Sequence of chain 1.A:
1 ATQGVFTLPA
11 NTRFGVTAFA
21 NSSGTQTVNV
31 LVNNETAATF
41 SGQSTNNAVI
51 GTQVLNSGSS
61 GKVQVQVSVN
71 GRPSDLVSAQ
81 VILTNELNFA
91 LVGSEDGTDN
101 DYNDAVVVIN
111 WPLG

Binding-site contacts:
Ligand atom O3 contacts residue CA1 of chain 1.H at 2.5 Å.
Ligand atom C6 contacts residue THR45 of chain 1.B at 3.8 Å.
Ligand atom C2 contacts residue CA1 of chain 1.H at 3.3 Å.
Ligand atom O2 contacts residue ASP104 of chain 1.B at 3.3 Å (salt-bridge).
Ligand atom C8 contacts residue SER23 of chain 1.B at 2.9 Å.
Ligand atom C3 contacts residue ASP99 of chain 1.B at 3.2 Å.
Ligand atom O4 contacts residue ASN21 of chain 1.B at 3.2 Å (h-bond).
Ligand atom C6 contacts residue SER23 of chain 1.B at 3.6 Å.
Ligand atom C1 contacts residue SER23 of chain 1.B at 3.7 Å.
Ligand atom C4 contacts residue CA1 of chain 1.I at 3.4 Å.
Ligand atom O2 contacts residue GLU95 of chain 1.B at 3.5 Å (salt-bridge).
Ligand atom C1 contacts residue SER22 of chain 1.B at 3.3 Å.
Ligand atom O3 contacts residue ASP99 of chain 1.B at 2.4 Å (salt-bridge).
Ligand atom O2 contacts residue ASP99 of chain 1.B at 3.8 Å.
Ligand atom O5 contacts residue SER22 of chain 1.B at 3.4 Å (h-bond).
Ligand atom C2 contacts residue ASP104 of chain 1.B at 3.2 Å.
Ligand atom O2 contacts residue ASP96 of chain 1.B at 2.5 Å (salt-bridge).
Ligand atom O4 contacts residue CA1 of chain 1.I at 2.5 Å.
Ligand atom C9 contacts residue SER23 of chain 1.B at 3.0 Å.
Ligand atom C4 contacts residue GLY114 of chain 1.A at 3.3 Å.
Ligand atom C3 contacts residue CA1 of chain 1.H at 3.3 Å.
Ligand atom O4 contacts residue ASP104 of chain 1.B at 3.9 Å.
Ligand atom C3 contacts residue CA1 of chain 1.I at 3.4 Å.
Ligand atom N1 contacts residue SER23 of chain 1.B at 3.1 Å (h-bond).
Ligand atom O3 contacts residue ASP101 of chain 1.B at 3.0 Å (salt-bridge).
Ligand atom C2 contacts residue CA1 of chain 1.I at 3.7 Å.
Ligand atom C6 contacts residue GLY114 of chain 1.A at 3.5 Å.
Ligand atom C2 contacts residue SER22 of chain 1.B at 3.4 Å.
Ligand atom O5 contacts residue SER23 of chain 1.B at 2.9 Å (h-bond).
Ligand atom O3 contacts residue CA1 of chain 1.I at 2.6 Å.
Ligand atom O3 contacts residue ASP104 of chain 1.B at 3.2 Å (salt-bridge).
Ligand atom C1 contacts residue ASP96 of chain 1.B at 3.7 Å.
Ligand atom O4 contacts residue SER22 of chain 1.B at 3.3 Å.
Ligand atom C2 contacts residue ASP96 of chain 1.B at 3.4 Å.
Ligand atom C5 contacts residue SER23 of chain 1.B at 3.9 Å.
Ligand atom O2 contacts residue GLY97 of chain 1.B at 3.9 Å.
Ligand atom O4 contacts residue GLY114 of chain 1.A at 2.4 Å (h-bond).
Ligand atom C3 contacts residue ASP104 of chain 1.B at 3.8 Å.
Ligand atom O2 contacts residue CA1 of chain 1.H at 2.6 Å.
Ligand atom O6 contacts residue SER23 of chain 1.B at 2.5 Å (h-bond).

The small molecule below binds the protein below.
Small molecule (SMILES): CC(C)C[C@H](NC(=O)[C@@H]1CCCN1C(=O)[C@H](CCCCN)NC(=O)C[C@@H]1O[C@@H](C)[C@@H](O)[C@@H](O)[C@@H]1O)C(N)=O

Sequence of chain 1.B:
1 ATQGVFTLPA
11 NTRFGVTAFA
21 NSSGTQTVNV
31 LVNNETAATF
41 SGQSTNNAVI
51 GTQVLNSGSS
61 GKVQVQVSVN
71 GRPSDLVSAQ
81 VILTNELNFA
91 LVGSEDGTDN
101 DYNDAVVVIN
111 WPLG